The small molecule below binds the protein below.
Small molecule (SMILES): CCN(CC)CCOC(=O)c1ccc(NCCC(=O)c2ccc([N+](=O)[O-])cc2)cc1

Binding-site contacts:
Ligand atom OAT contacts residue ASN254 of chain 1.A at 4.1 Å.
Ligand atom OAI contacts residue ARG228 of chain 1.A at 2.9 Å (salt-bridge).
Ligand atom CAK contacts residue ARG228 of chain 1.A at 3.7 Å.
Ligand atom OAF contacts residue ILE285 of chain 1.A at 3.3 Å.
Ligand atom CAQ contacts residue TYR221 of chain 1.A at 4.2 Å (hydrophobic).
Ligand atom OAA contacts residue SO41 of chain 1.E at 2.9 Å (h-bond).
Ligand atom CAJ contacts residue ARG228 of chain 1.A at 3.5 Å.
Ligand atom NAM contacts residue TYR221 of chain 1.A at 3.8 Å.
Ligand atom OAA contacts residue ILE285 of chain 1.A at 3.8 Å.
Ligand atom CAN contacts residue TYR221 of chain 1.A at 3.8 Å (hydrophobic).
Ligand atom OAZ contacts residue ARG228 of chain 1.A at 4.2 Å.
Ligand atom CBD contacts residue ARG228 of chain 1.A at 4.0 Å.
Ligand atom CAC contacts residue ILE285 of chain 1.A at 4.4 Å (hydrophobic).
Ligand atom CAD contacts residue ILE285 of chain 1.A at 3.9 Å (hydrophobic).
Ligand atom CAP contacts residue TYR221 of chain 1.A at 3.9 Å (hydrophobic).
Ligand atom CAL contacts residue ARG228 of chain 1.A at 3.9 Å.
Ligand atom CAO contacts residue TYR221 of chain 1.A at 3.1 Å (hydrophobic).
Ligand atom CAL contacts residue TYR221 of chain 1.A at 3.8 Å (hydrophobic).
Ligand atom CAO contacts residue SO41 of chain 1.E at 4.1 Å.
Ligand atom OAA contacts residue GLY197 of chain 1.A at 3.9 Å.
Ligand atom CAP contacts residue SO41 of chain 1.E at 3.6 Å.
Ligand atom CBC contacts residue TYR221 of chain 1.A at 4.1 Å (hydrophobic).
Ligand atom CAC contacts residue ARG222 of chain 1.A at 4.0 Å.
Ligand atom OAT contacts residue ARG222 of chain 1.A at 3.5 Å.
Ligand atom OAA contacts residue GLY196 of chain 1.A at 4.3 Å.
Ligand atom CBA contacts residue ARG228 of chain 1.A at 3.3 Å.
Ligand atom CAS contacts residue ILE285 of chain 1.A at 4.0 Å (hydrophobic).
Ligand atom CBB contacts residue ARG228 of chain 1.A at 3.6 Å.
Ligand atom CAR contacts residue ILE285 of chain 1.A at 3.8 Å (hydrophobic).
Ligand atom CBC contacts residue ARG228 of chain 1.A at 3.8 Å.
Ligand atom NAE contacts residue ILE285 of chain 1.A at 3.9 Å.
Ligand atom CAP contacts residue ILE285 of chain 1.A at 4.3 Å (hydrophobic).
Ligand atom CAN contacts residue SO41 of chain 1.E at 4.3 Å.
Ligand atom CAQ contacts residue ILE285 of chain 1.A at 4.0 Å (hydrophobic).
Ligand atom CAB contacts residue TYR221 of chain 1.A at 3.7 Å (hydrophobic).
Ligand atom CAN contacts residue ARG228 of chain 1.A at 4.1 Å.
Ligand atom CBD contacts residue TYR221 of chain 1.A at 3.4 Å (hydrophobic).
Ligand atom CAQ contacts residue SO41 of chain 1.E at 4.2 Å.
Ligand atom CAB contacts residue GLY196 of chain 1.A at 4.4 Å.
Ligand atom CAR contacts residue SO41 of chain 1.E at 4.2 Å.

Sequence of chain 1.A:
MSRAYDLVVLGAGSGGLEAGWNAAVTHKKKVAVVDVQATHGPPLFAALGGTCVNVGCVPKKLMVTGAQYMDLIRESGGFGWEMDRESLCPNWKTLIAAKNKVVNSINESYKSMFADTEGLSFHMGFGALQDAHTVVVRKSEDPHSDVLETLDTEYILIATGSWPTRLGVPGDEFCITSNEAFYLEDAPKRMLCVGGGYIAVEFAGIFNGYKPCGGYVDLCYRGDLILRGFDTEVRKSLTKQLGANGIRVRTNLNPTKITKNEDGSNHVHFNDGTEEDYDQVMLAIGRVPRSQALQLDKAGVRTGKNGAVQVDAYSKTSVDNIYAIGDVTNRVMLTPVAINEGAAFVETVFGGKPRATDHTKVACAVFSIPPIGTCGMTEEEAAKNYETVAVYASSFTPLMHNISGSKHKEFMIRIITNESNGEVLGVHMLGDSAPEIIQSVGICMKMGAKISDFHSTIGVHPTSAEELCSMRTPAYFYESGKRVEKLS